Sequence of chain 1.A:
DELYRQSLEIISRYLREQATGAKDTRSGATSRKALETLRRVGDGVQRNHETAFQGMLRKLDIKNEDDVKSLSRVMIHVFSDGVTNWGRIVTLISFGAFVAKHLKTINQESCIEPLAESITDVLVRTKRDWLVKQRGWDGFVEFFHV

This protein binds this small molecule.
Small molecule (SMILES): O=C(O)c1cc(SCCc2ccccc2)ccc1NS(=O)(=O)c1ccc2ccccc2c1

Binding-site contacts:
Ligand atom O contacts residue ARG96 of chain 1.A at 2.9 Å (salt-bridge).
Ligand atom S contacts residue MET83 of chain 1.A at 3.5 Å.
Ligand atom C13 contacts residue LEU100 of chain 1.A at 3.9 Å (hydrophobic).
Ligand atom C8 contacts residue Q0D1 of chain 1.F at 3.5 Å.
Ligand atom C6 contacts residue MET64 of chain 1.A at 3.7 Å (hydrophobic).
Ligand atom C11 contacts residue LEU68 of chain 1.A at 3.9 Å (hydrophobic).
Ligand atom C9 contacts residue LYS67 of chain 1.A at 4.0 Å.
Ligand atom S1 contacts residue THR99 of chain 1.A at 3.8 Å.
Ligand atom C13 contacts residue PHE103 of chain 1.A at 3.7 Å (hydrophobic).
Ligand atom O2 contacts residue THR99 of chain 1.A at 3.6 Å.
Ligand atom O contacts residue PHE87 of chain 1.A at 3.7 Å.
Ligand atom C2 contacts residue VAL86 of chain 1.A at 3.8 Å (hydrophobic).
Ligand atom N contacts residue THR99 of chain 1.A at 3.4 Å.
Ligand atom C10 contacts residue LEU68 of chain 1.A at 3.9 Å (hydrophobic).
Ligand atom O2 contacts residue HIS57 of chain 1.A at 3.6 Å.
Ligand atom C24 contacts residue MET64 of chain 1.A at 3.7 Å (hydrophobic).
Ligand atom C contacts residue ARG96 of chain 1.A at 3.9 Å.
Ligand atom C7 contacts residue MET64 of chain 1.A at 3.9 Å (hydrophobic).
Ligand atom C10 contacts residue MET64 of chain 1.A at 3.3 Å (hydrophobic).
Ligand atom C11 contacts residue VAL82 of chain 1.A at 3.8 Å (hydrophobic).
Ligand atom C9 contacts residue Q0D1 of chain 1.F at 3.6 Å.
Ligand atom O contacts residue VAL86 of chain 1.A at 3.7 Å.
Ligand atom S contacts residue LEU100 of chain 1.A at 3.8 Å.
Ligand atom C12 contacts residue PHE103 of chain 1.A at 3.5 Å (hydrophobic).
Ligand atom C4 contacts residue MET64 of chain 1.A at 3.7 Å (hydrophobic).
Ligand atom O3 contacts residue THR99 of chain 1.A at 3.8 Å.
Ligand atom C5 contacts residue VAL86 of chain 1.A at 3.8 Å (hydrophobic).
Ligand atom C7 contacts residue VAL86 of chain 1.A at 3.8 Å (hydrophobic).
Ligand atom C19 contacts residue VAL86 of chain 1.A at 3.7 Å (hydrophobic).
Ligand atom C2 contacts residue LEU100 of chain 1.A at 3.7 Å (hydrophobic).
Ligand atom C18 contacts residue VAL86 of chain 1.A at 3.7 Å (hydrophobic).
Ligand atom C3 contacts residue LEU100 of chain 1.A at 3.6 Å (hydrophobic).
Ligand atom C13 contacts residue THR99 of chain 1.A at 3.8 Å.
Ligand atom C5 contacts residue MET64 of chain 1.A at 3.8 Å (hydrophobic).
Ligand atom C6 contacts residue VAL82 of chain 1.A at 3.8 Å (hydrophobic).
Ligand atom C13 contacts residue MET64 of chain 1.A at 3.8 Å (hydrophobic).
Ligand atom C4 contacts residue PHE103 of chain 1.A at 3.7 Å (hydrophobic).
Ligand atom C22 contacts residue MET64 of chain 1.A at 3.6 Å (hydrophobic).
Ligand atom C12 contacts residue MET64 of chain 1.A at 3.7 Å (hydrophobic).
Ligand atom O1 contacts residue ARG96 of chain 1.A at 3.3 Å (salt-bridge).